A protein and the small-molecule ligand that binds it are described below.
Small molecule (SMILES): COC(=O)NC[C@@H](Cc1cnc2ccccc2c1)c1cc(CCCCCc2ccc(NC(=O)[C@H](C3CCCCC3)N3CCC[C@H](N)C3=O)cc2)ccc1F

Binding-site contacts:
Ligand atom C43 contacts residue LYS334 of chain 1.B at 3.4 Å.
Ligand atom O2 contacts residue LYS334 of chain 1.B at 2.8 Å (salt-bridge).
Ligand atom N4 contacts residue PHE172 of chain 1.B at 3.2 Å.
Ligand atom O1 contacts residue GLY331 of chain 1.B at 2.9 Å (h-bond).
Ligand atom O2 contacts residue GLU175 of chain 1.B at 3.0 Å (salt-bridge).
Ligand atom C33 contacts residue HIS302 of chain 1.B at 3.3 Å.
Ligand atom C32 contacts residue HIS302 of chain 1.B at 3.2 Å.
Ligand atom N3 contacts residue GLU311 of chain 1.B at 2.6 Å (salt-bridge).
Ligand atom C25 contacts residue GLY331 of chain 1.B at 3.6 Å.
Ligand atom C37 contacts residue GLY309 of chain 1.B at 3.3 Å.
Ligand atom C1 contacts residue TYR272 of chain 1.B at 3.3 Å (hydrophobic).
Ligand atom C38 contacts residue GLU311 of chain 1.B at 3.2 Å.
Ligand atom C34 contacts residue HIS306 of chain 1.B at 3.5 Å.
Ligand atom C15 contacts residue ASN346 of chain 1.B at 3.4 Å.
Ligand atom N1 contacts residue GLY331 of chain 1.B at 2.8 Å (h-bond).
Ligand atom N3 contacts residue LEU329 of chain 1.B at 2.7 Å (h-bond).
Ligand atom C16 contacts residue ASN346 of chain 1.B at 3.5 Å.
Ligand atom C9 contacts residue TYR284 of chain 1.B at 3.3 Å (hydrophobic).
Ligand atom N3 contacts residue GLY309 of chain 1.B at 2.7 Å (h-bond).
Ligand atom C5 contacts residue ALA449 of chain 1.B at 3.6 Å (hydrophobic).
Ligand atom C12 contacts residue TYR284 of chain 1.B at 3.4 Å (hydrophobic).
Ligand atom O3 contacts residue PHE172 of chain 1.B at 3.1 Å.
Ligand atom C1 contacts residue ARG447 of chain 1.B at 3.5 Å.
Ligand atom O1 contacts residue VAL330 of chain 1.B at 3.4 Å.
Ligand atom C43 contacts residue PHE172 of chain 1.B at 3.3 Å (hydrophobic).
Ligand atom C26 contacts residue GLY331 of chain 1.B at 3.4 Å.
Ligand atom C29 contacts residue GLY331 of chain 1.B at 3.5 Å.
Ligand atom C6 contacts residue THR286 of chain 1.B at 3.5 Å.
Ligand atom C17 contacts residue ASN346 of chain 1.B at 3.4 Å.
Ligand atom C33 contacts residue HIS306 of chain 1.B at 3.6 Å.
Ligand atom C37 contacts residue GLU311 of chain 1.B at 3.3 Å.
Ligand atom C contacts residue ARG447 of chain 1.B at 3.4 Å.
Ligand atom C3 contacts residue GLU175 of chain 1.B at 3.4 Å.
Ligand atom C6 contacts residue TYR284 of chain 1.B at 3.6 Å (hydrophobic).
Ligand atom F contacts residue LEU171 of chain 1.B at 3.4 Å.
Ligand atom N4 contacts residue LEU171 of chain 1.B at 3.6 Å.
Ligand atom C27 contacts residue GLN333 of chain 1.B at 3.4 Å.
Ligand atom C8 contacts residue LEU171 of chain 1.B at 3.2 Å (hydrophobic).
Ligand atom C41 contacts residue LEU171 of chain 1.B at 3.4 Å (hydrophobic).
Ligand atom O1 contacts residue GLY309 of chain 1.B at 3.5 Å.

Sequence of chain 1.B:
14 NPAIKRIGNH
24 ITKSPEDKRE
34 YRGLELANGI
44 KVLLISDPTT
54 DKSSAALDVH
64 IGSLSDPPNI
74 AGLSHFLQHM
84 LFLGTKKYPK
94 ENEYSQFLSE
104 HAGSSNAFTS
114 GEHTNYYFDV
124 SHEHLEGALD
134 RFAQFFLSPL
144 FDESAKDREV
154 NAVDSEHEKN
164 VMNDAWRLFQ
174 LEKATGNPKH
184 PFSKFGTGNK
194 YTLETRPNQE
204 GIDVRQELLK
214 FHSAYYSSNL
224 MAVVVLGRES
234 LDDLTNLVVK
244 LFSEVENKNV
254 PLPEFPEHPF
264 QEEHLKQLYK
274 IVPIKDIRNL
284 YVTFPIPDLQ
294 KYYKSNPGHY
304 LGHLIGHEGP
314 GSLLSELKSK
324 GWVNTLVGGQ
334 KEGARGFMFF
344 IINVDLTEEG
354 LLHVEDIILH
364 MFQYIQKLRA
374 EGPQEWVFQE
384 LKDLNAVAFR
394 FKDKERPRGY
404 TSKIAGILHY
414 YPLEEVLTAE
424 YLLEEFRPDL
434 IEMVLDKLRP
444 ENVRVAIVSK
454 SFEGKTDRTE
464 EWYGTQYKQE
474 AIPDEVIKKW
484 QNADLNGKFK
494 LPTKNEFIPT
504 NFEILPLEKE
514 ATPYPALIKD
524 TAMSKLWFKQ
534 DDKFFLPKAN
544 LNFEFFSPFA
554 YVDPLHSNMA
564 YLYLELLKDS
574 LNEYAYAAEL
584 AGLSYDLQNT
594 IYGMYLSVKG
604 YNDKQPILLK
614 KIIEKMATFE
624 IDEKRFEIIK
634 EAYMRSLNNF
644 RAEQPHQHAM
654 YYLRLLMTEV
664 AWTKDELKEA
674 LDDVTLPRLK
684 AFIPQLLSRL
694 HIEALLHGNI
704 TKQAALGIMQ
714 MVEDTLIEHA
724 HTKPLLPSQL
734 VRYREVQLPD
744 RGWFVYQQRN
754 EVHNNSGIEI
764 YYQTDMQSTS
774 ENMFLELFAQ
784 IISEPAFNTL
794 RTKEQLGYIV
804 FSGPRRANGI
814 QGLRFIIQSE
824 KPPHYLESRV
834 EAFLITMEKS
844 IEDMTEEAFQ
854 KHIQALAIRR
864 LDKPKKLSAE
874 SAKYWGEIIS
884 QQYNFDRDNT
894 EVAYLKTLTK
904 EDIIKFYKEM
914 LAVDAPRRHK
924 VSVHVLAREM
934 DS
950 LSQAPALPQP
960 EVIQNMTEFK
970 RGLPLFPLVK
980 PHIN